Binding-site contacts:
Ligand atom O7 contacts residue ASN241 of chain 1.A at 3.3 Å (h-bond).
Ligand atom O3 contacts residue TRP384 of chain 1.A at 4.5 Å.
Ligand atom C1 contacts residue ASN241 of chain 1.A at 1.4 Å.
Ligand atom O6 contacts residue TRP384 of chain 1.A at 4.5 Å.
Ligand atom C3 contacts residue ASN241 of chain 1.A at 3.8 Å.
Ligand atom C5 contacts residue ASN241 of chain 1.A at 3.6 Å.
Ligand atom N2 contacts residue TRP384 of chain 1.A at 4.4 Å.
Ligand atom N2 contacts residue ASN241 of chain 1.A at 2.9 Å (h-bond).
Ligand atom C1 contacts residue ALA244 of chain 1.A at 4.1 Å (hydrophobic).
Ligand atom C3 contacts residue TRP384 of chain 1.A at 4.4 Å (hydrophobic).
Ligand atom C5 contacts residue ALA244 of chain 1.A at 4.5 Å (hydrophobic).
Ligand atom C4 contacts residue TRP384 of chain 1.A at 4.2 Å (hydrophobic).
Ligand atom C4 contacts residue ASN241 of chain 1.A at 4.2 Å.
Ligand atom O5 contacts residue ASN241 of chain 1.A at 2.3 Å (h-bond).
Ligand atom C5 contacts residue TRP384 of chain 1.A at 4.4 Å (hydrophobic).
Ligand atom C7 contacts residue TRP384 of chain 1.A at 4.1 Å (hydrophobic).
Ligand atom C6 contacts residue TRP384 of chain 1.A at 4.4 Å (hydrophobic).
Ligand atom O6 contacts residue LYS388 of chain 1.A at 3.7 Å.
Ligand atom O7 contacts residue TRP384 of chain 1.A at 3.1 Å.
Ligand atom O6 contacts residue ALA244 of chain 1.A at 3.5 Å.
Ligand atom O5 contacts residue TRP384 of chain 1.A at 3.9 Å.
Ligand atom C8 contacts residue ASN241 of chain 1.A at 4.4 Å.
Ligand atom C2 contacts residue TRP384 of chain 1.A at 3.7 Å (hydrophobic).
Ligand atom C2 contacts residue ASN241 of chain 1.A at 2.5 Å.
Ligand atom C6 contacts residue ALA244 of chain 1.A at 4.5 Å (hydrophobic).
Ligand atom C1 contacts residue TRP384 of chain 1.A at 4.1 Å (hydrophobic).
Ligand atom O5 contacts residue ALA244 of chain 1.A at 3.5 Å.
Ligand atom C7 contacts residue ASN241 of chain 1.A at 3.3 Å.

The protein below binds the small molecule below.
Small molecule (SMILES): CC(=O)N[C@@H]1[C@@H](O)[C@H](O)[C@@H](CO)O[C@H]1O

Sequence of chain 1.A:
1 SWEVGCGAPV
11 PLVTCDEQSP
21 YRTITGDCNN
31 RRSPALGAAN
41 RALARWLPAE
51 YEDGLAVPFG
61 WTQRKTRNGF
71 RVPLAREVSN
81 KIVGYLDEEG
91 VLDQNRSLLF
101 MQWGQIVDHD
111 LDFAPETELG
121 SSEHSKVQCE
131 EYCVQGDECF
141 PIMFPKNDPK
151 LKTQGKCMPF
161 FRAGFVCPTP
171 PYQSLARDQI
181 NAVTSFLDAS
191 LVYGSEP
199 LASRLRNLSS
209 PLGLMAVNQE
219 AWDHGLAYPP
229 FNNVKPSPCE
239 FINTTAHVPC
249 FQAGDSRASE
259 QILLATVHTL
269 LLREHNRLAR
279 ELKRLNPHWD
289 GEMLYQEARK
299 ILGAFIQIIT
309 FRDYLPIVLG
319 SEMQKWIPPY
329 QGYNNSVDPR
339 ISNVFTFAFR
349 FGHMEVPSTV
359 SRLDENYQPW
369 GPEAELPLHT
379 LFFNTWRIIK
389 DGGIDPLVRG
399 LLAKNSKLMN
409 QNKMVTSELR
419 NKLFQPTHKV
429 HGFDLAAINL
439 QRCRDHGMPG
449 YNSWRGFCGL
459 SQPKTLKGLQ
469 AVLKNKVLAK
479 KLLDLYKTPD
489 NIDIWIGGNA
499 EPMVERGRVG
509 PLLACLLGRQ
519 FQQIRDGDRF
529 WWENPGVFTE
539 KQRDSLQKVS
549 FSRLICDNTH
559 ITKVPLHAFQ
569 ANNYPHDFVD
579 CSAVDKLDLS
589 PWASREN